Sequence of chain 3.C:
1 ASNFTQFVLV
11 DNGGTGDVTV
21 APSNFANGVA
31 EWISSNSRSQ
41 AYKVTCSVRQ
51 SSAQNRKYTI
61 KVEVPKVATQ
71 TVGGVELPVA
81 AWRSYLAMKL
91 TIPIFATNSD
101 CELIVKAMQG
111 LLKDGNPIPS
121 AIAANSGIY

A protein and the small-molecule ligand that binds it are described below.
Small molecule (SMILES): Nc1ccn([C@@H]2O[C@H](CO[P](=O)(O)O[C@H]3[C@@H](O)[C@H](n4cnc5c(N)ncnc54)O[C@@H]3CO[P](=O)(O)O[C@H]3[C@@H](O)[C@H](n4cnc5c(=O)nc(N)[nH]c54)O[C@@H]3CO[P](=O)(O)O[C@H]3[C@@H](O)[C@H](n4cnc5c(N)ncnc54)O[C@@H]3CO[P](=O)(O)O[C@H]3[C@@H](O)[C@H](n4cnc5c(N)ncnc54)O[C@@H]3CO[P](=O)(O)O[C@H]3[C@@H](O)[C@H](n4ccc(=O)[nH]c4=O)O[C@@H]3CO[P](=O)(O)O[C@H]3[C@@H](O)[C@H](n4ccc(N)nc4=O)O[C@@H]3CO[P](=O)(O)O[C@H]3[C@@H](O)[C@H](n4ccc(=O)[nH]c4=O)O[C@@H]3CO[P](=O)(O)O[C@H]3[C@@H](O)[C@H](n4cnc5c(=O)nc(N)[nH]c54)O[C@@H]3CO)[C@@H](O)[C@H]2O)c(=O)n1

Binding-site contacts:
Ligand atom OP2 contacts residue LYS57 of chain 1.C at 3.5 Å (salt-bridge).
Ligand atom N6 contacts residue THR45 of chain 3.C at 2.8 Å (h-bond).
Ligand atom OP1 contacts residue ARG49 of chain 1.C at 2.6 Å (salt-bridge).
Ligand atom O4' contacts residue LYS61 of chain 3.C at 3.7 Å.
Ligand atom N6 contacts residue THR59 of chain 3.C at 2.7 Å (h-bond).
Ligand atom OP1 contacts residue ASN55 of chain 1.C at 3.0 Å (h-bond).
Ligand atom OP2 contacts residue THR91 of chain 1.C at 3.7 Å.
Ligand atom OP2 contacts residue TYR85 of chain 3.C at 2.6 Å (h-bond).
Ligand atom C8 contacts residue LYS61 of chain 3.C at 3.6 Å.
Ligand atom OP2 contacts residue LYS89 of chain 1.C at 3.5 Å (salt-bridge).
Ligand atom P contacts residue ARG49 of chain 1.C at 3.7 Å.
Ligand atom C4' contacts residue ARG49 of chain 1.C at 3.6 Å.
Ligand atom O3' contacts residue SER51 of chain 1.C at 3.3 Å (h-bond).
Ligand atom N7 contacts residue LYS61 of chain 3.C at 3.4 Å.
Ligand atom OP1 contacts residue LYS89 of chain 1.C at 3.5 Å (salt-bridge).
Ligand atom OP1 contacts residue SER52 of chain 1.C at 3.1 Å.
Ligand atom P contacts residue LYS57 of chain 1.C at 3.1 Å.
Ligand atom O5' contacts residue ARG49 of chain 1.C at 3.6 Å (salt-bridge).
Ligand atom C5' contacts residue ARG49 of chain 1.C at 2.6 Å.
Ligand atom N1 contacts residue SER47 of chain 3.C at 2.7 Å (h-bond).
Ligand atom P contacts residue SER51 of chain 1.C at 3.2 Å.
Ligand atom N7 contacts residue THR45 of chain 3.C at 2.7 Å (h-bond).
Ligand atom OP2 contacts residue LYS43 of chain 3.C at 2.7 Å (salt-bridge).
Ligand atom N7 contacts residue TYR85 of chain 3.C at 3.8 Å.
Ligand atom O5' contacts residue LYS89 of chain 1.C at 3.2 Å (salt-bridge).
Ligand atom OP1 contacts residue LYS57 of chain 1.C at 2.9 Å.
Ligand atom N6 contacts residue CYS46 of chain 3.C at 3.6 Å (h-bond).
Ligand atom C6 contacts residue THR45 of chain 3.C at 3.4 Å.
Ligand atom O5' contacts residue LYS57 of chain 1.C at 2.8 Å (salt-bridge).
Ligand atom C2 contacts residue SER47 of chain 3.C at 3.2 Å.
Ligand atom OP2 contacts residue LYS57 of chain 1.C at 3.0 Å (salt-bridge).
Ligand atom O3' contacts residue ARG49 of chain 1.C at 3.6 Å (salt-bridge).
Ligand atom C5 contacts residue THR45 of chain 3.C at 3.4 Å.
Ligand atom C6 contacts residue THR59 of chain 3.C at 3.5 Å.
Ligand atom N9 contacts residue LYS61 of chain 3.C at 3.8 Å.
Ligand atom OP1 contacts residue ASN55 of chain 1.C at 3.2 Å.
Ligand atom OP1 contacts residue SER51 of chain 1.C at 2.7 Å (h-bond).
Ligand atom N1 contacts residue THR59 of chain 3.C at 3.4 Å.
Ligand atom C5' contacts residue LYS57 of chain 1.C at 3.8 Å.
Ligand atom OP2 contacts residue SER51 of chain 1.C at 3.3 Å (h-bond).

Sequence of chain 1.C:
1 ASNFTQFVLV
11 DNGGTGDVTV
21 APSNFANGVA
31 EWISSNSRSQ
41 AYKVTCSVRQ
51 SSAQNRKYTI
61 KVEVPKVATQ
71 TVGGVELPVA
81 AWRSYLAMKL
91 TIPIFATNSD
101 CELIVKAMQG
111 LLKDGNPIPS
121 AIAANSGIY